Binding-site contacts:
Ligand atom O7 contacts residue ASN343 of chain 1.A at 3.8 Å.
Ligand atom C5 contacts residue ASN343 of chain 1.A at 3.7 Å.
Ligand atom C4 contacts residue ASN343 of chain 1.A at 4.2 Å.
Ligand atom N2 contacts residue ASN343 of chain 1.A at 2.9 Å (h-bond).
Ligand atom C2 contacts residue ASN343 of chain 1.A at 2.5 Å.
Ligand atom C3 contacts residue ASN343 of chain 1.A at 3.8 Å.
Ligand atom C7 contacts residue ASN343 of chain 1.A at 3.5 Å.
Ligand atom C1 contacts residue ASN343 of chain 1.A at 1.4 Å.
Ligand atom O5 contacts residue ASN343 of chain 1.A at 2.4 Å (h-bond).

The small molecule below binds the protein below.
Small molecule (SMILES): CC(=O)N[C@@H]1[C@@H](O)[C@H](O)[C@@H](CO)O[C@H]1O

Sequence of chain 1.A:
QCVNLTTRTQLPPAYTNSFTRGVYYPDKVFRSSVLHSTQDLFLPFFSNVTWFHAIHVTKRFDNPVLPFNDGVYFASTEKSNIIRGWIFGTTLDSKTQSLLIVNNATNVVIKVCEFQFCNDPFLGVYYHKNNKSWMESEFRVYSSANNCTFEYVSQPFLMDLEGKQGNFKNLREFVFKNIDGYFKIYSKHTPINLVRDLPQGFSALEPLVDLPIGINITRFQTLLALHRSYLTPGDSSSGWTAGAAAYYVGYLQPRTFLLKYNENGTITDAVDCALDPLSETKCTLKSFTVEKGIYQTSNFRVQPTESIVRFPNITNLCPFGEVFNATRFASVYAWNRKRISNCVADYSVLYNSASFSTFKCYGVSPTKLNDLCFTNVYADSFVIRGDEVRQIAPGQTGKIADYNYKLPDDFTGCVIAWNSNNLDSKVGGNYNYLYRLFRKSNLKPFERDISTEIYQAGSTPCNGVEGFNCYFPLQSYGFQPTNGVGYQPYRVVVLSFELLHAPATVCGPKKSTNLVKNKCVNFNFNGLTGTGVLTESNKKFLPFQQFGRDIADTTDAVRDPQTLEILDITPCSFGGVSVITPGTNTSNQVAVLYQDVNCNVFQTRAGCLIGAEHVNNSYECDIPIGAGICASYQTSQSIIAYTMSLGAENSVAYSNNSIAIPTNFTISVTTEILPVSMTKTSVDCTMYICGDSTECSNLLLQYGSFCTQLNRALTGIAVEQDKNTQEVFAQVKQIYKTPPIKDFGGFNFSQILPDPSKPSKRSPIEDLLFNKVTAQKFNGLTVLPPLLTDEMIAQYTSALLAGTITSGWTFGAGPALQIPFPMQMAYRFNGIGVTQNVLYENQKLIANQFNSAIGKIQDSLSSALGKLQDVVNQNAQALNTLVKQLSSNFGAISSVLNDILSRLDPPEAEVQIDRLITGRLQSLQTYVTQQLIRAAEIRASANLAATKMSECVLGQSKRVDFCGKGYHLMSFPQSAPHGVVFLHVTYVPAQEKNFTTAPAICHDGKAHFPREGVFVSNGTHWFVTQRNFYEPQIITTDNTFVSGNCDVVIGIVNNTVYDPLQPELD